Sequence of chain 1.A:
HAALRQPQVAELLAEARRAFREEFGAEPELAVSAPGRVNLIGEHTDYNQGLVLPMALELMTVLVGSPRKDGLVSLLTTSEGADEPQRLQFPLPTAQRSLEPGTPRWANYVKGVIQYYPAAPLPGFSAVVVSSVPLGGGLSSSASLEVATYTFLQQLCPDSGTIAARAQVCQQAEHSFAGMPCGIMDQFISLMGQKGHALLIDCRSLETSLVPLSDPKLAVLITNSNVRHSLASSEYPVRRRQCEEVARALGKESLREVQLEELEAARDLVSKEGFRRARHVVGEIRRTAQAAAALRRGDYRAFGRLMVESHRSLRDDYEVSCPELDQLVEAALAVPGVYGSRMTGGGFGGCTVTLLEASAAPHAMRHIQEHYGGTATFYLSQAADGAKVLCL

The protein below binds the small molecule below.
Small molecule (SMILES): O=C1CCCC2=C1C1(CCCCC1)N=C(Nc1nc3ccccc3o1)N2

Binding-site contacts:
Ligand atom C12 contacts residue GLY81 of chain 1.A at 3.9 Å.
Ligand atom C25 contacts residue SER79 of chain 1.A at 3.6 Å.
Ligand atom C24 contacts residue SER79 of chain 1.A at 3.8 Å.
Ligand atom N16 contacts residue TYR109 of chain 1.A at 3.4 Å (h-bond).
Ligand atom C26 contacts residue TRP106 of chain 1.A at 3.7 Å (hydrophobic).
Ligand atom C21 contacts residue LEU135 of chain 1.A at 3.4 Å (hydrophobic).
Ligand atom C06 contacts residue GLY136 of chain 1.A at 3.5 Å.
Ligand atom C23 contacts residue THR61 of chain 1.A at 3.8 Å.
Ligand atom N17 contacts residue SER141 of chain 1.A at 2.8 Å (h-bond).
Ligand atom O22 contacts residue SER142 of chain 1.A at 3.8 Å.
Ligand atom C06 contacts residue TYR109 of chain 1.A at 3.7 Å (hydrophobic).
Ligand atom C18 contacts residue LEU135 of chain 1.A at 3.8 Å (hydrophobic).
Ligand atom N17 contacts residue SER142 of chain 1.A at 3.5 Å (h-bond).
Ligand atom C25 contacts residue VAL129 of chain 1.A at 3.9 Å (hydrophobic).
Ligand atom C08 contacts residue TYR109 of chain 1.A at 3.9 Å (hydrophobic).
Ligand atom C15 contacts residue TYR109 of chain 1.A at 3.2 Å (hydrophobic).
Ligand atom C18 contacts residue SER141 of chain 1.A at 3.4 Å.
Ligand atom N16 contacts residue GLY136 of chain 1.A at 3.6 Å.
Ligand atom C11 contacts residue GLY81 of chain 1.A at 3.8 Å.
Ligand atom C15 contacts residue SER141 of chain 1.A at 3.7 Å.
Ligand atom N19 contacts residue LEU135 of chain 1.A at 3.8 Å.
Ligand atom C20 contacts residue LEU135 of chain 1.A at 3.5 Å (hydrophobic).
Ligand atom C21 contacts residue LEU145 of chain 1.A at 3.9 Å (hydrophobic).
Ligand atom C24 contacts residue VAL129 of chain 1.A at 3.5 Å (hydrophobic).
Ligand atom O22 contacts residue SER141 of chain 1.A at 3.3 Å (h-bond).
Ligand atom O22 contacts residue LEU135 of chain 1.A at 3.5 Å.
Ligand atom C10 contacts residue TRP106 of chain 1.A at 3.8 Å (hydrophobic).
Ligand atom N14 contacts residue TYR109 of chain 1.A at 4.0 Å.
Ligand atom C25 contacts residue THR77 of chain 1.A at 3.8 Å.
Ligand atom C26 contacts residue LEU135 of chain 1.A at 3.9 Å (hydrophobic).
Ligand atom C04 contacts residue ARG228 of chain 1.A at 3.7 Å.
Ligand atom C23 contacts residue LEU135 of chain 1.A at 3.8 Å (hydrophobic).
Ligand atom O01 contacts residue ARG105 of chain 1.A at 3.4 Å (salt-bridge).
Ligand atom C23 contacts residue LEU145 of chain 1.A at 3.8 Å (hydrophobic).
Ligand atom C10 contacts residue ASP83 of chain 1.A at 3.4 Å.
Ligand atom C07 contacts residue TYR109 of chain 1.A at 3.5 Å (hydrophobic).
Ligand atom N17 contacts residue TYR109 of chain 1.A at 3.9 Å.
Ligand atom C05 contacts residue GLY136 of chain 1.A at 3.8 Å.
Ligand atom C24 contacts residue SER131 of chain 1.A at 3.9 Å.
Ligand atom N16 contacts residue SER141 of chain 1.A at 3.5 Å (h-bond).